Sequence of chain 1.B:
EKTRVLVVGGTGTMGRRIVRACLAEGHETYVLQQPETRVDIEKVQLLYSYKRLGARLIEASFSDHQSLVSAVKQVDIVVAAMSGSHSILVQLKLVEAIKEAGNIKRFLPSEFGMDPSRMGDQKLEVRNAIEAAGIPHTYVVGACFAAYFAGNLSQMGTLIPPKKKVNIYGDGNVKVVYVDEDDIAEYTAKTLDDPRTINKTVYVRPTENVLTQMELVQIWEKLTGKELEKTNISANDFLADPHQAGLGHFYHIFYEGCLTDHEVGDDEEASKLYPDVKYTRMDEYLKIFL

Sequence of chain 1.F:
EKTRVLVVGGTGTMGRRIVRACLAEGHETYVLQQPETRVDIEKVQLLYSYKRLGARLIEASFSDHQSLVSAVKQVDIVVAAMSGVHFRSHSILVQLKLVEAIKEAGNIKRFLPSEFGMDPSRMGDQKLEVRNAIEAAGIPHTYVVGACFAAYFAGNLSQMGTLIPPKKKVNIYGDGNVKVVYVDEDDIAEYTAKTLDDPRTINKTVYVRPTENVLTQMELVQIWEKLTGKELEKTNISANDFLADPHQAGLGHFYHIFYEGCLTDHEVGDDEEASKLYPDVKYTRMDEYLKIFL

Binding-site contacts:
Ligand atom C22 contacts residue PHE277 of chain 1.B at 3.9 Å (hydrophobic).
Ligand atom C26 contacts residue TYR169 of chain 1.B at 3.5 Å (hydrophobic).
Ligand atom C26 contacts residue LEU180 of chain 1.B at 3.6 Å (hydrophobic).
Ligand atom O04 contacts residue LEU180 of chain 1.B at 4.0 Å.
Ligand atom C26 contacts residue GLN176 of chain 1.B at 3.4 Å.
Ligand atom O05 contacts residue NDP1 of chain 1.J at 3.7 Å.
Ligand atom O05 contacts residue MET125 of chain 1.B at 3.5 Å (h-bond).
Ligand atom C25 contacts residue NDP1 of chain 1.J at 3.1 Å.
Ligand atom O04 contacts residue THR179 of chain 1.B at 3.9 Å.
Ligand atom C21 contacts residue NDP1 of chain 1.J at 3.2 Å.
Ligand atom C22 contacts residue GLY273 of chain 1.B at 3.8 Å.
Ligand atom C11 contacts residue HIS276 of chain 1.B at 3.5 Å.
Ligand atom C23 contacts residue NDP1 of chain 1.J at 3.7 Å.
Ligand atom C26 contacts residue ASN173 of chain 1.B at 2.9 Å.
Ligand atom C18 contacts residue PHE277 of chain 1.B at 3.7 Å (hydrophobic).
Ligand atom C15 contacts residue NDP1 of chain 1.J at 3.5 Å.
Ligand atom C10 contacts residue PHE170 of chain 1.B at 3.9 Å (hydrophobic).
Ligand atom O04 contacts residue GLY178 of chain 1.B at 3.8 Å.
Ligand atom C17 contacts residue NDP1 of chain 1.J at 3.2 Å.
Ligand atom C20 contacts residue VAL46 of chain 1.F at 3.9 Å (hydrophobic).
Ligand atom O06 contacts residue MET177 of chain 1.B at 3.6 Å.
Ligand atom O01 contacts residue HIS276 of chain 1.B at 3.6 Å (h-bond).
Ligand atom C26 contacts residue THR179 of chain 1.B at 3.3 Å.
Ligand atom C12 contacts residue TYR169 of chain 1.B at 3.8 Å (hydrophobic).
Ligand atom O03 contacts residue GLY124 of chain 1.B at 3.6 Å.
Ligand atom C22 contacts residue ALA272 of chain 1.B at 3.9 Å (hydrophobic).
Ligand atom O03 contacts residue MET125 of chain 1.B at 3.0 Å (h-bond).
Ligand atom C25 contacts residue GLY124 of chain 1.B at 3.7 Å.
Ligand atom C25 contacts residue MET125 of chain 1.B at 3.4 Å (hydrophobic).
Ligand atom C09 contacts residue NDP1 of chain 1.J at 3.4 Å.
Ligand atom O05 contacts residue GLY124 of chain 1.B at 3.8 Å.
Ligand atom C14 contacts residue PHE277 of chain 1.B at 3.9 Å (hydrophobic).
Ligand atom O03 contacts residue NDP1 of chain 1.J at 3.7 Å.
Ligand atom C25 contacts residue ALA164 of chain 1.B at 3.7 Å (hydrophobic).
Ligand atom C19 contacts residue NDP1 of chain 1.J at 3.9 Å.
Ligand atom O04 contacts residue VAL46 of chain 1.F at 3.2 Å.
Ligand atom C13 contacts residue NDP1 of chain 1.J at 3.2 Å.
Ligand atom O06 contacts residue GLY178 of chain 1.B at 3.0 Å (h-bond).
Ligand atom O05 contacts residue LYS144 of chain 1.B at 3.5 Å (salt-bridge).
Ligand atom C18 contacts residue GLY273 of chain 1.B at 3.9 Å.

This protein binds this small molecule.
Small molecule (SMILES): COc1cc(C[C@@H](CO)[C@H](CO)Cc2ccc(O)c(OC)c2)ccc1O